Binding-site contacts:
Ligand atom C4 contacts residue ASN139 of chain 1.A at 4.3 Å.
Ligand atom O5 contacts residue TYR288 of chain 1.A at 4.2 Å.
Ligand atom C8 contacts residue ALA138 of chain 1.A at 3.5 Å (hydrophobic).
Ligand atom O3 contacts residue GLU263 of chain 1.A at 4.2 Å.
Ligand atom C3 contacts residue ASN139 of chain 1.A at 3.8 Å.
Ligand atom C5 contacts residue ASN139 of chain 1.A at 3.7 Å.
Ligand atom O3 contacts residue TYR288 of chain 1.A at 4.4 Å.
Ligand atom N2 contacts residue ILE264 of chain 1.A at 4.3 Å.
Ligand atom C2 contacts residue TYR288 of chain 1.A at 4.5 Å (hydrophobic).
Ligand atom C7 contacts residue ALA138 of chain 1.A at 3.5 Å (hydrophobic).
Ligand atom C1 contacts residue ASN139 of chain 1.A at 1.4 Å.
Ligand atom O7 contacts residue TYR288 of chain 1.A at 4.4 Å.
Ligand atom C7 contacts residue GLU263 of chain 1.A at 3.8 Å.
Ligand atom N2 contacts residue ALA138 of chain 1.A at 3.9 Å.
Ligand atom C2 contacts residue ASN139 of chain 1.A at 2.4 Å.
Ligand atom C1 contacts residue GLU263 of chain 1.A at 3.8 Å.
Ligand atom C8 contacts residue ALA136 of chain 1.A at 3.5 Å (hydrophobic).
Ligand atom C8 contacts residue GLY135 of chain 1.A at 3.2 Å.
Ligand atom C5 contacts residue TYR288 of chain 1.A at 3.8 Å (hydrophobic).
Ligand atom N2 contacts residue ASN139 of chain 1.A at 2.9 Å (h-bond).
Ligand atom O6 contacts residue TYR288 of chain 1.A at 4.5 Å.
Ligand atom C1 contacts residue TYR288 of chain 1.A at 4.0 Å (hydrophobic).
Ligand atom C3 contacts residue GLU263 of chain 1.A at 3.7 Å.
Ligand atom O7 contacts residue ALA138 of chain 1.A at 3.8 Å.
Ligand atom O7 contacts residue ASN139 of chain 1.A at 3.7 Å.
Ligand atom C8 contacts residue LEU265 of chain 1.A at 4.1 Å (hydrophobic).
Ligand atom N2 contacts residue GLU263 of chain 1.A at 2.9 Å (salt-bridge).
Ligand atom C7 contacts residue ASN139 of chain 1.A at 3.5 Å.
Ligand atom C2 contacts residue GLU263 of chain 1.A at 3.7 Å.
Ligand atom C4 contacts residue TYR288 of chain 1.A at 3.9 Å (hydrophobic).
Ligand atom O3 contacts residue ILE264 of chain 1.A at 3.9 Å.
Ligand atom C1 contacts residue ALA138 of chain 1.A at 4.4 Å (hydrophobic).
Ligand atom C6 contacts residue TYR288 of chain 1.A at 4.4 Å (hydrophobic).
Ligand atom O6 contacts residue TYR288 of chain 1.A at 3.4 Å.
Ligand atom O5 contacts residue ASN139 of chain 1.A at 2.3 Å (h-bond).
Ligand atom O7 contacts residue ILE264 of chain 1.A at 3.9 Å.
Ligand atom O4 contacts residue ILE264 of chain 1.A at 3.8 Å.
Ligand atom C6 contacts residue TYR288 of chain 1.A at 4.1 Å (hydrophobic).
Ligand atom C8 contacts residue GLU263 of chain 1.A at 3.8 Å.
Ligand atom C3 contacts residue ILE264 of chain 1.A at 4.1 Å (hydrophobic).

This small molecule binds to this protein.
Small molecule (SMILES): CC(=O)N[C@H]1[C@H](O[C@H]2[C@H](O)[C@@H](NC(C)=O)CO[C@@H]2CO)O[C@H](CO)[C@@H](O[C@@H]2O[C@H](CO[C@H]3O[C@H](CO)[C@@H](O)[C@H](O)[C@@H]3O)[C@@H](O)[C@H](O[C@H]3O[C@H](CO)[C@@H](O)[C@H](O)[C@@H]3O)[C@@H]2O)[C@@H]1O

Sequence of chain 1.A:
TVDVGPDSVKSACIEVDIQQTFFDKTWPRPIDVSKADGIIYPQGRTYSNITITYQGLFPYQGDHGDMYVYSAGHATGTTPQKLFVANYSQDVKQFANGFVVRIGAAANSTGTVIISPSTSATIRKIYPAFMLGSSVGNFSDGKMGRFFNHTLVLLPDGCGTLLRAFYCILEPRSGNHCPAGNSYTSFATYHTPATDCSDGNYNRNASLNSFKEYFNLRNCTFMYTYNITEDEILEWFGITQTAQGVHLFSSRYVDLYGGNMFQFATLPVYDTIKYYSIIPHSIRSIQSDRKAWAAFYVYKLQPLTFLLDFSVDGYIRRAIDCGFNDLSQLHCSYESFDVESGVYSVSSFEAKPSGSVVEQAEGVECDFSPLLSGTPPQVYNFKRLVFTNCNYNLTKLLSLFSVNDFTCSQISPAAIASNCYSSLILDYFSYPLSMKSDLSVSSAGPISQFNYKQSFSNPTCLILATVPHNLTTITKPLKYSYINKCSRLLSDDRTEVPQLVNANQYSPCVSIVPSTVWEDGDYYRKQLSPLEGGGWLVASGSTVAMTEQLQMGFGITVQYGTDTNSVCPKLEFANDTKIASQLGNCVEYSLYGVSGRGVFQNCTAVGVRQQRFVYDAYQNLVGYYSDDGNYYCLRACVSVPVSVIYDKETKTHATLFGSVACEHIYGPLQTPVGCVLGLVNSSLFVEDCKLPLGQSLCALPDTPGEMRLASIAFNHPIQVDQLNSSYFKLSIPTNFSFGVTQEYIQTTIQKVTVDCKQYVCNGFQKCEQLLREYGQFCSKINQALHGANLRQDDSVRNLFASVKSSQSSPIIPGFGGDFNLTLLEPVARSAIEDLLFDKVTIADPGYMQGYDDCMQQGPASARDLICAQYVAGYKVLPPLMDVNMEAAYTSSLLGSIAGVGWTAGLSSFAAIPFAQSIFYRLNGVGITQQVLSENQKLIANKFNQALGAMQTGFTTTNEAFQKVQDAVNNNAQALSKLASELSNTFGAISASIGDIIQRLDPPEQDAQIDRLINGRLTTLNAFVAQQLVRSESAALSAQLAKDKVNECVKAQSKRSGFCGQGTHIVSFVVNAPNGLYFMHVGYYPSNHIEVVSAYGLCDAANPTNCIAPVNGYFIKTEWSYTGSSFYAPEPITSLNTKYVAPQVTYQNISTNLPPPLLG